Sequence of chain 1.B:
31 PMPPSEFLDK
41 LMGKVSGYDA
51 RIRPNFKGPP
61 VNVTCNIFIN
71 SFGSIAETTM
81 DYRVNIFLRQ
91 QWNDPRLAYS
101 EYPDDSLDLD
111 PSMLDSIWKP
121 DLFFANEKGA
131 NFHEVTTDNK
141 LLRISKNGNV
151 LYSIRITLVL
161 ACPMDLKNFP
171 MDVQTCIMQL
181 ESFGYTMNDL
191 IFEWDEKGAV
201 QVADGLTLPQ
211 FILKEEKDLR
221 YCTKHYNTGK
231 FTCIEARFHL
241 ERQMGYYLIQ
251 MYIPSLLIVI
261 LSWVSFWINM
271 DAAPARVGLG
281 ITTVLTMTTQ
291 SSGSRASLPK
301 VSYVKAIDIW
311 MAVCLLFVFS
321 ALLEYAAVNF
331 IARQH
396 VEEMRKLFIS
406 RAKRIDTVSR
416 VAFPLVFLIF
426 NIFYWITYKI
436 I

Binding-site contacts:
Ligand atom CB contacts residue PHE231 of chain 1.B at 3.6 Å (hydrophobic).
Ligand atom O contacts residue SER153 of chain 1.A at 3.2 Å (h-bond).
Ligand atom OXT contacts residue TYR226 of chain 1.B at 4.4 Å.
Ligand atom CD contacts residue PHE183 of chain 1.B at 4.2 Å (hydrophobic).
Ligand atom OXT contacts residue PHE231 of chain 1.B at 4.0 Å.
Ligand atom N contacts residue PHE87 of chain 1.A at 4.4 Å.
Ligand atom N contacts residue SER182 of chain 1.B at 3.6 Å (h-bond).
Ligand atom CD contacts residue TYR226 of chain 1.B at 3.6 Å (hydrophobic).
Ligand atom CB contacts residue TYR226 of chain 1.B at 4.5 Å (hydrophobic).
Ligand atom N contacts residue PHE231 of chain 1.B at 3.9 Å.
Ligand atom CG contacts residue SER153 of chain 1.A at 3.9 Å.
Ligand atom OXT contacts residue ARG89 of chain 1.A at 3.4 Å (salt-bridge).
Ligand atom OXT contacts residue THR228 of chain 1.B at 2.9 Å (h-bond).
Ligand atom N contacts residue TYR226 of chain 1.B at 3.4 Å.
Ligand atom OXT contacts residue SER153 of chain 1.A at 4.1 Å.
Ligand atom C contacts residue LEU141 of chain 1.A at 4.3 Å (hydrophobic).
Ligand atom C contacts residue SER153 of chain 1.A at 3.5 Å.
Ligand atom OXT contacts residue LEU141 of chain 1.A at 4.1 Å.
Ligand atom CD contacts residue PHE87 of chain 1.A at 3.6 Å (hydrophobic).
Ligand atom C contacts residue ARG89 of chain 1.A at 3.7 Å.
Ligand atom CG contacts residue LEU141 of chain 1.A at 3.9 Å (hydrophobic).
Ligand atom N contacts residue PHE123 of chain 1.B at 3.9 Å.
Ligand atom C contacts residue THR228 of chain 1.B at 4.1 Å.
Ligand atom C contacts residue PHE87 of chain 1.A at 4.3 Å (hydrophobic).
Ligand atom CD contacts residue PHE231 of chain 1.B at 4.3 Å (hydrophobic).
Ligand atom CB contacts residue PHE183 of chain 1.B at 3.3 Å (hydrophobic).
Ligand atom CD contacts residue PHE123 of chain 1.B at 4.5 Å (hydrophobic).
Ligand atom O contacts residue ARG89 of chain 1.A at 3.2 Å (salt-bridge).
Ligand atom O contacts residue PHE87 of chain 1.A at 3.2 Å.
Ligand atom CG contacts residue PHE231 of chain 1.B at 4.5 Å (hydrophobic).
Ligand atom N contacts residue GLU181 of chain 1.B at 3.8 Å.
Ligand atom CG contacts residue PHE183 of chain 1.B at 3.7 Å (hydrophobic).

The small molecule below binds the protein below.
Small molecule (SMILES): NCCCC(=O)O

Sequence of chain 1.A:
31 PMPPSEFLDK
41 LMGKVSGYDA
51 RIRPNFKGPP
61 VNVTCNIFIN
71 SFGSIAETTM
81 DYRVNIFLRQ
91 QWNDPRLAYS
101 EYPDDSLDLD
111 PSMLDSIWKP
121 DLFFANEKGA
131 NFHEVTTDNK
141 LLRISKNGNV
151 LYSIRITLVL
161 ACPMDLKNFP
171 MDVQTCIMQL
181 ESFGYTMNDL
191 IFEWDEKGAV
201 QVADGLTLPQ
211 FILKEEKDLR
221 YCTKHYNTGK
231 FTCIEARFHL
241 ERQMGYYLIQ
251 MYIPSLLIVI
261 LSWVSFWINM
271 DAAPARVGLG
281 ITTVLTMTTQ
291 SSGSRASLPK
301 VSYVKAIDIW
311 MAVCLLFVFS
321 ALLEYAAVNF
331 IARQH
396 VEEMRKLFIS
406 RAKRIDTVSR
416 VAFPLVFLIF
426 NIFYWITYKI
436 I